Sequence of chain 1.A:
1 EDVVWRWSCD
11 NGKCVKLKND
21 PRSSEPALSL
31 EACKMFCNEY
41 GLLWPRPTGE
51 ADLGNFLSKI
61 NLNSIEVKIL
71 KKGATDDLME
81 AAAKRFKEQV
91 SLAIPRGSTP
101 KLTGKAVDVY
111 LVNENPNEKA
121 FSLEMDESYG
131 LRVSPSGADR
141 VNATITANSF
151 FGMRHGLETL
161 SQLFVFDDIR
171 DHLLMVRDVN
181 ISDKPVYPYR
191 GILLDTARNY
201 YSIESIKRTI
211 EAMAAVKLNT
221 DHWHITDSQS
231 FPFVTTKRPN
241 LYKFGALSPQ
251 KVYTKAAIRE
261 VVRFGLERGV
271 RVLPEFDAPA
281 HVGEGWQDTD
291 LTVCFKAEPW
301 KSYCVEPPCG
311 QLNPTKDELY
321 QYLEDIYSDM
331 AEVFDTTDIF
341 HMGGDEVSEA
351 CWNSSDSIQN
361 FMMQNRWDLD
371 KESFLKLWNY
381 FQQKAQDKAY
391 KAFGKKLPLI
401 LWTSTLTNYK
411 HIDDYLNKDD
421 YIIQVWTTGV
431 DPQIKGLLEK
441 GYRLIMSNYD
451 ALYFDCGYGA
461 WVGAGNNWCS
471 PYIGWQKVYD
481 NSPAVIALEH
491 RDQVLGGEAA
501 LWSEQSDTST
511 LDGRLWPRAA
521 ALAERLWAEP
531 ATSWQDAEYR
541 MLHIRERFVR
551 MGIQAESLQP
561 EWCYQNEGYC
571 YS

A protein and the small-molecule ligand that binds it are described below.
Small molecule (SMILES): CC(=O)N[C@H]1[C@H](O[C@H]2[C@H](O)[C@@H](NC(C)=O)CO[C@@H]2CO)O[C@H](CO)[C@@H](O)[C@@H]1O

Binding-site contacts:
Ligand atom C4 contacts residue ASN142 of chain 1.A at 4.2 Å.
Ligand atom N2 contacts residue ARG132 of chain 1.A at 4.2 Å.
Ligand atom O7 contacts residue ASN142 of chain 1.A at 3.1 Å (h-bond).
Ligand atom C8 contacts residue TYR110 of chain 1.A at 4.0 Å (hydrophobic).
Ligand atom C5 contacts residue ASN142 of chain 1.A at 3.6 Å.
Ligand atom C1 contacts residue THR144 of chain 1.A at 3.4 Å.
Ligand atom C1 contacts residue ASN142 of chain 1.A at 1.4 Å.
Ligand atom O5 contacts residue ASN142 of chain 1.A at 2.3 Å (h-bond).
Ligand atom N2 contacts residue ASN142 of chain 1.A at 2.9 Å (h-bond).
Ligand atom C6 contacts residue ARG132 of chain 1.A at 3.7 Å.
Ligand atom O5 contacts residue THR144 of chain 1.A at 3.6 Å (h-bond).
Ligand atom C8 contacts residue THR144 of chain 1.A at 4.3 Å.
Ligand atom C7 contacts residue TYR110 of chain 1.A at 4.3 Å (hydrophobic).
Ligand atom C8 contacts residue ASN142 of chain 1.A at 4.4 Å.
Ligand atom O7 contacts residue SER136 of chain 1.A at 3.9 Å.
Ligand atom C8 contacts residue THR146 of chain 1.A at 3.6 Å.
Ligand atom O6 contacts residue ARG132 of chain 1.A at 3.7 Å.
Ligand atom N2 contacts residue TYR110 of chain 1.A at 4.2 Å.
Ligand atom C5 contacts residue THR144 of chain 1.A at 3.6 Å.
Ligand atom C2 contacts residue ASN142 of chain 1.A at 2.5 Å.
Ligand atom C6 contacts residue THR144 of chain 1.A at 4.4 Å.
Ligand atom C7 contacts residue ASN142 of chain 1.A at 3.2 Å.
Ligand atom C8 contacts residue ARG132 of chain 1.A at 4.2 Å.
Ligand atom C3 contacts residue ASN142 of chain 1.A at 3.8 Å.
Ligand atom O7 contacts residue THR146 of chain 1.A at 4.5 Å.